A small-molecule ligand and the protein it binds are described below.
Small molecule (SMILES): CC(=O)N[C@@H]1[C@@H](O)[C@H](O)[C@@H](CO)O[C@H]1O

Sequence of chain 1.A:
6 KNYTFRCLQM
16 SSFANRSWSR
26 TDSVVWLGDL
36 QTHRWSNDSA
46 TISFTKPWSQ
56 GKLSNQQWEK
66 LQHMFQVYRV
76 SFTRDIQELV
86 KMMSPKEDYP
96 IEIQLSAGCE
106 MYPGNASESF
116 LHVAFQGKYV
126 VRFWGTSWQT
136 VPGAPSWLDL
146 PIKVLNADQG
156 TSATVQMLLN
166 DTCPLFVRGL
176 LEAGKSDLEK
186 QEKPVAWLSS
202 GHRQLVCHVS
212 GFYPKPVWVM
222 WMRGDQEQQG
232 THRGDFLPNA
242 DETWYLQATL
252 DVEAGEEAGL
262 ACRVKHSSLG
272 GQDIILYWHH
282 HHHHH

Binding-site contacts:
Ligand atom C2 contacts residue GLN161 of chain 1.A at 4.1 Å.
Ligand atom C3 contacts residue GLN161 of chain 1.A at 4.1 Å.
Ligand atom C3 contacts residue ASN165 of chain 1.A at 3.7 Å.
Ligand atom C3 contacts residue THR131 of chain 1.A at 4.2 Å.
Ligand atom C5 contacts residue GLY130 of chain 1.A at 4.0 Å.
Ligand atom O5 contacts residue ASN165 of chain 1.A at 2.4 Å (h-bond).
Ligand atom C1 contacts residue ASN165 of chain 1.A at 1.4 Å.
Ligand atom C7 contacts residue GLN161 of chain 1.A at 3.7 Å.
Ligand atom C2 contacts residue ASN165 of chain 1.A at 2.4 Å.
Ligand atom O3 contacts residue GLN161 of chain 1.A at 4.1 Å.
Ligand atom C3 contacts residue GLY130 of chain 1.A at 4.2 Å.
Ligand atom C5 contacts residue ASN165 of chain 1.A at 3.7 Å.
Ligand atom O4 contacts residue GLY130 of chain 1.A at 4.3 Å.
Ligand atom O7 contacts residue ASN165 of chain 1.A at 3.0 Å (h-bond).
Ligand atom C4 contacts residue ASN165 of chain 1.A at 4.1 Å.
Ligand atom O3 contacts residue THR131 of chain 1.A at 4.0 Å.
Ligand atom C8 contacts residue GLN161 of chain 1.A at 3.4 Å.
Ligand atom N2 contacts residue GLN161 of chain 1.A at 3.0 Å (h-bond).
Ligand atom C7 contacts residue ASN165 of chain 1.A at 3.1 Å.
Ligand atom N2 contacts residue ASN165 of chain 1.A at 2.8 Å (h-bond).
Ligand atom C8 contacts residue ASN165 of chain 1.A at 4.3 Å.
Ligand atom C1 contacts residue GLY130 of chain 1.A at 4.2 Å.